Sequence of chain 2.A:
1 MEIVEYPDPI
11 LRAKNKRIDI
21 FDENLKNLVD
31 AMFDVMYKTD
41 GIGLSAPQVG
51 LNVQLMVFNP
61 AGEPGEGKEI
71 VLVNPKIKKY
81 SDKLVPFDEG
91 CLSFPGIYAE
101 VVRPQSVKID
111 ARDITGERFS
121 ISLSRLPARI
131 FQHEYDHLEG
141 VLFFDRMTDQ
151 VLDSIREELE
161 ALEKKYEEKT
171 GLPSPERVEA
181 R

Binding-site contacts:
Ligand atom C6 contacts residue GLY90 of chain 2.A at 3.7 Å.
Ligand atom C8 contacts residue GLY90 of chain 2.A at 3.8 Å.
Ligand atom O20 contacts residue GLU89 of chain 2.A at 3.7 Å.
Ligand atom O13 contacts residue ILE42 of chain 2.A at 2.8 Å (h-bond).
Ligand atom C3 contacts residue LEU92 of chain 2.A at 3.8 Å (hydrophobic).
Ligand atom C17 contacts residue GLY90 of chain 2.A at 3.3 Å.
Ligand atom N1 contacts residue HIS133 of chain 2.A at 3.5 Å.
Ligand atom O4 contacts residue ZN1 of chain 2.C at 2.2 Å.
Ligand atom C5 contacts residue GLY43 of chain 2.A at 3.3 Å.
Ligand atom O2 contacts residue HIS137 of chain 2.A at 2.9 Å.
Ligand atom C11 contacts residue ARG129 of chain 2.A at 3.6 Å.
Ligand atom O13 contacts residue GLY41 of chain 2.A at 3.1 Å.
Ligand atom C17 contacts residue TYR98 of chain 2.A at 3.0 Å (hydrophobic).
Ligand atom C3 contacts residue HIS133 of chain 2.A at 3.6 Å.
Ligand atom O20 contacts residue GLY90 of chain 2.A at 2.8 Å (h-bond).
Ligand atom O4 contacts residue HIS133 of chain 2.A at 3.4 Å (h-bond).
Ligand atom N1 contacts residue GLU134 of chain 2.A at 2.5 Å (salt-bridge).
Ligand atom O2 contacts residue GLN48 of chain 2.A at 2.5 Å (h-bond).
Ligand atom N1 contacts residue GLN48 of chain 2.A at 3.3 Å (h-bond).
Ligand atom N1 contacts residue ZN1 of chain 2.C at 3.0 Å.
Ligand atom C10 contacts residue ARG129 of chain 2.A at 3.8 Å.
Ligand atom C3 contacts residue GLN48 of chain 2.A at 3.7 Å.
Ligand atom O4 contacts residue CYS91 of chain 2.A at 3.3 Å (h-bond).
Ligand atom C9 contacts residue ILE130 of chain 2.A at 3.8 Å (hydrophobic).
Ligand atom C7 contacts residue GLU134 of chain 2.A at 3.5 Å.
Ligand atom C3 contacts residue ZN1 of chain 2.C at 2.9 Å.
Ligand atom C3 contacts residue GLY43 of chain 2.A at 3.8 Å.
Ligand atom C18 contacts residue ASP40 of chain 2.A at 3.8 Å.
Ligand atom O4 contacts residue LEU92 of chain 2.A at 2.9 Å (h-bond).
Ligand atom O27 contacts residue PHE87 of chain 2.A at 3.5 Å.
Ligand atom C10 contacts residue HIS133 of chain 2.A at 3.8 Å.
Ligand atom O2 contacts residue GLU134 of chain 2.A at 2.9 Å (salt-bridge).
Ligand atom O2 contacts residue ZN1 of chain 2.C at 2.4 Å.
Ligand atom O2 contacts residue HIS133 of chain 2.A at 3.2 Å.
Ligand atom N1 contacts residue GLY43 of chain 2.A at 3.5 Å (h-bond).
Ligand atom N14 contacts residue GLY90 of chain 2.A at 3.2 Å (h-bond).
Ligand atom O4 contacts residue GLN48 of chain 2.A at 3.0 Å (h-bond).
Ligand atom O27 contacts residue ASP88 of chain 2.A at 2.7 Å (salt-bridge).
Ligand atom C26 contacts residue ASP88 of chain 2.A at 3.4 Å.
Ligand atom C3 contacts residue GLU134 of chain 2.A at 3.7 Å.

A small-molecule ligand and the protein it binds are described below.
Small molecule (SMILES): CCCCC[C@H](CC(=O)NO)C(=O)N[C@H](C(=O)N1CCC[C@H]1CO)C(C)C